Binding-site contacts:
Ligand atom C19 contacts residue PHE73 of chain 3.A at 3.8 Å (hydrophobic).
Ligand atom O10 contacts residue LEU190 of chain 3.A at 4.0 Å.
Ligand atom C47 contacts residue LEU80 of chain 3.A at 4.3 Å (hydrophobic).
Ligand atom C48 contacts residue ALA87 of chain 3.A at 4.5 Å (hydrophobic).
Ligand atom C22 contacts residue ILE41 of chain 3.A at 4.1 Å (hydrophobic).
Ligand atom C34 contacts residue LEU107 of chain 3.A at 4.0 Å (hydrophobic).
Ligand atom C35 contacts residue LEU107 of chain 3.A at 4.3 Å (hydrophobic).
Ligand atom C22 contacts residue PHE186 of chain 3.A at 4.0 Å (hydrophobic).
Ligand atom C37 contacts residue LEU107 of chain 3.A at 3.9 Å (hydrophobic).
Ligand atom O11 contacts residue PRO189 of chain 3.A at 4.1 Å.
Ligand atom C18 contacts residue PHE73 of chain 3.A at 3.6 Å (hydrophobic).
Ligand atom C57 contacts residue LEU103 of chain 3.A at 4.4 Å (hydrophobic).
Ligand atom C37 contacts residue TRP106 of chain 3.A at 4.4 Å (hydrophobic).
Ligand atom C34 contacts residue TRP106 of chain 3.A at 3.9 Å (hydrophobic).
Ligand atom C48 contacts residue TRP106 of chain 3.A at 4.5 Å (hydrophobic).
Ligand atom C44 contacts residue LEU107 of chain 3.A at 4.3 Å (hydrophobic).
Ligand atom C20 contacts residue LEU80 of chain 3.A at 3.9 Å (hydrophobic).
Ligand atom C48 contacts residue LEU80 of chain 3.A at 4.4 Å (hydrophobic).
Ligand atom C18 contacts residue LEU76 of chain 3.A at 4.4 Å (hydrophobic).
Ligand atom C45 contacts residue TRP106 of chain 3.A at 3.6 Å (hydrophobic).
Ligand atom C33 contacts residue ALA136 of chain 3.A at 3.9 Å (hydrophobic).
Ligand atom C44 contacts residue PHE73 of chain 3.A at 4.2 Å (hydrophobic).
Ligand atom C15 contacts residue LEU76 of chain 3.A at 4.4 Å (hydrophobic).
Ligand atom C34 contacts residue ALA136 of chain 3.A at 4.3 Å (hydrophobic).
Ligand atom O10 contacts residue PRO189 of chain 3.A at 3.1 Å.
Ligand atom C19 contacts residue LEU76 of chain 3.A at 3.5 Å (hydrophobic).
Ligand atom C19 contacts residue PHE186 of chain 3.A at 4.1 Å (hydrophobic).
Ligand atom C18 contacts residue PHE186 of chain 3.A at 3.7 Å (hydrophobic).
Ligand atom C47 contacts residue ALA77 of chain 3.A at 4.5 Å (hydrophobic).
Ligand atom C44 contacts residue LEU103 of chain 3.A at 4.3 Å (hydrophobic).
Ligand atom C33 contacts residue TRP106 of chain 3.A at 3.9 Å (hydrophobic).
Ligand atom C48 contacts residue ILE102 of chain 3.A at 4.4 Å (hydrophobic).
Ligand atom C57 contacts residue ALA77 of chain 3.A at 3.8 Å (hydrophobic).
Ligand atom C18 contacts residue ILE41 of chain 3.A at 4.0 Å (hydrophobic).
Ligand atom C3 contacts residue PRO189 of chain 3.A at 4.1 Å (hydrophobic).
Ligand atom C9 contacts residue PRO189 of chain 3.A at 3.7 Å (hydrophobic).
Ligand atom C4 contacts residue PRO189 of chain 3.A at 4.4 Å (hydrophobic).
Ligand atom C20 contacts residue LEU76 of chain 3.A at 3.5 Å (hydrophobic).
Ligand atom C47 contacts residue ILE102 of chain 3.A at 3.6 Å (hydrophobic).
Ligand atom C1 contacts residue LEU80 of chain 3.A at 4.2 Å (hydrophobic).

Sequence of chain 3.A:
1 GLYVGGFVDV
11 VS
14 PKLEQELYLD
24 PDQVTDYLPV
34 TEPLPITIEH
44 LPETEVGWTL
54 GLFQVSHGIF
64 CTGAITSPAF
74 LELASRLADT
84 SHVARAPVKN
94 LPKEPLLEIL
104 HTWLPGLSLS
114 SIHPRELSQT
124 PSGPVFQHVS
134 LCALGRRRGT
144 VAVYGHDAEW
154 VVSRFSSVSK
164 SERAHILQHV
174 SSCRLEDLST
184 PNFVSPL

A protein and the small-molecule ligand that binds it are described below.
Small molecule (SMILES): O=C(O)c1ccc(NC(=O)c2cccc(CC3CCCCC3)n2)c(Cc2ccccc2)c1